Binding-site contacts:
Ligand atom C5 contacts residue ASN326 of chain 1.A at 3.7 Å.
Ligand atom C2 contacts residue ASN326 of chain 1.A at 2.4 Å.
Ligand atom O5 contacts residue ASN326 of chain 1.A at 2.4 Å (h-bond).
Ligand atom O7 contacts residue ASN326 of chain 1.A at 4.5 Å.
Ligand atom C3 contacts residue ASN326 of chain 1.A at 3.8 Å.
Ligand atom C8 contacts residue ASN326 of chain 1.A at 4.1 Å.
Ligand atom C1 contacts residue ASN326 of chain 1.A at 1.4 Å.
Ligand atom O6 contacts residue THR328 of chain 1.A at 4.0 Å.
Ligand atom C1 contacts residue SER350 of chain 1.A at 4.1 Å.
Ligand atom N2 contacts residue ASN326 of chain 1.A at 2.8 Å (h-bond).
Ligand atom C7 contacts residue ASN326 of chain 1.A at 3.6 Å.
Ligand atom C4 contacts residue ASN326 of chain 1.A at 4.3 Å.

Sequence of chain 1.A:
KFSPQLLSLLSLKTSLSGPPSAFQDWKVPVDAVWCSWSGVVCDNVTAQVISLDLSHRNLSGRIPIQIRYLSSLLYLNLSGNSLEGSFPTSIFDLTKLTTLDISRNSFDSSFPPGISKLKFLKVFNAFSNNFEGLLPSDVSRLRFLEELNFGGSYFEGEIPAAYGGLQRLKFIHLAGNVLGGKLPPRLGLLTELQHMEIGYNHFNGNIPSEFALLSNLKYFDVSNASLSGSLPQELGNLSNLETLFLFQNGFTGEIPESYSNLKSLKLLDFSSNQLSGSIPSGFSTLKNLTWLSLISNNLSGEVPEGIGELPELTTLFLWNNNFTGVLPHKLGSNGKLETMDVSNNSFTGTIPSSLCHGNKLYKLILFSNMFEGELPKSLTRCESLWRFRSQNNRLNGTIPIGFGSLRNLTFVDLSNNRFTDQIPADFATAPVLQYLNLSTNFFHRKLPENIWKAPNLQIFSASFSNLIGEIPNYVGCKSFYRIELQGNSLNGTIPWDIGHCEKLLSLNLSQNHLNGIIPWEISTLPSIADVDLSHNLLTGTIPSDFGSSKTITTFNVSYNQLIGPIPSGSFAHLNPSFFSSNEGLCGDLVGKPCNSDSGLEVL

This small molecule binds to this protein.
Small molecule (SMILES): CC(=O)N[C@H]1[C@H](O[C@H]2[C@H](O)[C@@H](NC(C)=O)CO[C@@H]2CO)O[C@H](CO)[C@@H](O)[C@@H]1O